Sequence of chain 1.C:
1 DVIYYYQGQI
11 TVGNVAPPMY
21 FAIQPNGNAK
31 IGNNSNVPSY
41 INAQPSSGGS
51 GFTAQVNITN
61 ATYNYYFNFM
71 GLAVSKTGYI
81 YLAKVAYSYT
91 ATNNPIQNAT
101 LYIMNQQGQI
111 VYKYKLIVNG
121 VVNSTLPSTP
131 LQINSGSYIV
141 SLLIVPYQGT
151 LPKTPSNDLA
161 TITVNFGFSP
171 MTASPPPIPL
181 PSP

Binding-site contacts:
Ligand atom C8 contacts residue GLN55 of chain 1.C at 3.5 Å.
Ligand atom O6 contacts residue SER156 of chain 1.C at 3.9 Å.
Ligand atom O6 contacts residue PRO155 of chain 1.C at 3.4 Å.
Ligand atom C5 contacts residue ASN57 of chain 1.C at 3.6 Å.
Ligand atom O3 contacts residue ASN42 of chain 1.C at 3.1 Å.
Ligand atom C7 contacts residue SER39 of chain 1.C at 4.0 Å.
Ligand atom C2 contacts residue SER39 of chain 1.C at 3.6 Å.
Ligand atom O7 contacts residue TYR40 of chain 1.C at 4.0 Å.
Ligand atom O5 contacts residue VAL15 of chain 1.D at 2.9 Å.
Ligand atom O6 contacts residue ASN14 of chain 1.D at 4.3 Å.
Ligand atom C4 contacts residue ASN57 of chain 1.C at 4.2 Å.
Ligand atom C7 contacts residue TYR40 of chain 1.C at 4.2 Å (hydrophobic).
Ligand atom O4 contacts residue ASN42 of chain 1.C at 3.5 Å (h-bond).
Ligand atom C4 contacts residue ASN42 of chain 1.C at 3.3 Å.
Ligand atom C3 contacts residue ASN57 of chain 1.C at 3.7 Å.
Ligand atom C3 contacts residue ASN157 of chain 1.C at 4.3 Å.
Ligand atom C7 contacts residue GLN55 of chain 1.C at 4.0 Å.
Ligand atom O5 contacts residue ASN57 of chain 1.C at 2.4 Å (h-bond).
Ligand atom N2 contacts residue ASN57 of chain 1.C at 2.8 Å (h-bond).
Ligand atom C1 contacts residue ASN57 of chain 1.C at 1.4 Å.
Ligand atom O2 contacts residue ASN42 of chain 1.C at 3.9 Å.
Ligand atom O5 contacts residue SER39 of chain 1.C at 4.0 Å.
Ligand atom O7 contacts residue PRO38 of chain 1.C at 4.2 Å.
Ligand atom O7 contacts residue SER39 of chain 1.C at 3.7 Å.
Ligand atom O7 contacts residue ASN57 of chain 1.C at 4.3 Å.
Ligand atom C5 contacts residue VAL15 of chain 1.D at 4.0 Å (hydrophobic).
Ligand atom C1 contacts residue SER39 of chain 1.C at 3.6 Å.
Ligand atom C1 contacts residue VAL15 of chain 1.D at 3.5 Å (hydrophobic).
Ligand atom C8 contacts residue TYR40 of chain 1.C at 4.2 Å (hydrophobic).
Ligand atom N2 contacts residue GLN55 of chain 1.C at 3.7 Å.
Ligand atom C2 contacts residue ASN57 of chain 1.C at 2.4 Å.
Ligand atom C6 contacts residue PRO155 of chain 1.C at 4.1 Å (hydrophobic).
Ligand atom C7 contacts residue ASN57 of chain 1.C at 3.7 Å.
Ligand atom C3 contacts residue ASN42 of chain 1.C at 3.8 Å.
Ligand atom C8 contacts residue ILE41 of chain 1.C at 3.4 Å (hydrophobic).
Ligand atom O4 contacts residue GLN55 of chain 1.C at 3.6 Å.
Ligand atom C8 contacts residue ASN42 of chain 1.C at 3.2 Å.
Ligand atom C6 contacts residue VAL15 of chain 1.D at 4.1 Å (hydrophobic).
Ligand atom N2 contacts residue SER39 of chain 1.C at 4.0 Å.
Ligand atom C7 contacts residue ILE41 of chain 1.C at 4.4 Å (hydrophobic).

This protein binds this small molecule.
Small molecule (SMILES): CC(=O)N[C@H]1[C@H](O[C@H]2[C@H](O)[C@@H](NC(C)=O)CO[C@@H]2CO)O[C@H](CO[C@H]2O[C@H](CO)[C@@H](O)[C@H](O)[C@@H]2O)[C@@H](O[C@H]2O[C@H](CO)[C@@H](O)[C@H](O)[C@@H]2O)[C@@H]1O[C@@H]1O[C@H](CS(=O)(=O)O)[C@@H](O[C@@H]2O[C@H](CO)[C@@H](O)[C@H](O)[C@H]2O)[C@H](O)[C@H]1O

Sequence of chain 1.D:
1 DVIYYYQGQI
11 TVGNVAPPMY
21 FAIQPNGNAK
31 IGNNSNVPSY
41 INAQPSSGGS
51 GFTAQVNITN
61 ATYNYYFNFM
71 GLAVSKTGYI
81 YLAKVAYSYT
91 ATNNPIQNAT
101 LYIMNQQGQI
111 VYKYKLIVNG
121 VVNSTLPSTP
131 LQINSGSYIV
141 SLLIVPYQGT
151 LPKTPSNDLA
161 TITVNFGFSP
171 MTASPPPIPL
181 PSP